The protein below binds the small molecule below.
Small molecule (SMILES): O=C1[C@@H](O)[C@H](O)C(O)[C@H](O)[C@H]1O

Binding-site contacts:
Ligand atom O2 contacts residue ASP172 of chain 2.A at 3.8 Å.
Ligand atom O5 contacts residue ASN157 of chain 2.A at 2.9 Å (h-bond).
Ligand atom O3 contacts residue HIS155 of chain 2.A at 4.3 Å.
Ligand atom O4 contacts residue HIS155 of chain 2.A at 3.1 Å (h-bond).
Ligand atom O6 contacts residue ASN157 of chain 2.A at 4.2 Å.
Ligand atom C2 contacts residue ASP172 of chain 2.A at 4.0 Å.
Ligand atom C3 contacts residue HIS155 of chain 2.A at 4.5 Å.
Ligand atom C4 contacts residue TYR235 of chain 2.A at 3.7 Å (hydrophobic).
Ligand atom O5 contacts residue HIS155 of chain 2.A at 2.9 Å (h-bond).
Ligand atom C2 contacts residue HIS176 of chain 2.A at 3.4 Å.
Ligand atom C5 contacts residue ASN157 of chain 2.A at 4.3 Å.
Ligand atom C4 contacts residue HIS155 of chain 2.A at 3.2 Å.
Ligand atom O3 contacts residue MET126 of chain 2.A at 4.1 Å.
Ligand atom O3 contacts residue TYR235 of chain 2.A at 4.4 Å.
Ligand atom C3 contacts residue TYR235 of chain 2.A at 4.4 Å (hydrophobic).
Ligand atom O1 contacts residue ASP172 of chain 2.A at 3.6 Å.
Ligand atom O1 contacts residue LYS97 of chain 2.A at 3.9 Å.
Ligand atom O5 contacts residue TYR235 of chain 2.A at 3.5 Å.
Ligand atom O3 contacts residue ARG127 of chain 2.A at 4.0 Å.
Ligand atom C1 contacts residue ASP172 of chain 2.A at 4.3 Å.
Ligand atom O2 contacts residue HIS176 of chain 2.A at 2.6 Å (h-bond).
Ligand atom O2 contacts residue LYS97 of chain 2.A at 3.2 Å.
Ligand atom O4 contacts residue TYR235 of chain 2.A at 2.3 Å (h-bond).
Ligand atom O4 contacts residue ARG127 of chain 2.A at 3.9 Å.
Ligand atom C5 contacts residue TYR235 of chain 2.A at 4.0 Å (hydrophobic).
Ligand atom C5 contacts residue TRP272 of chain 2.A at 4.4 Å (hydrophobic).
Ligand atom C6 contacts residue THR173 of chain 2.A at 4.2 Å.
Ligand atom C2 contacts residue LYS97 of chain 2.A at 4.3 Å.
Ligand atom C5 contacts residue HIS155 of chain 2.A at 3.7 Å.
Ligand atom C3 contacts residue HIS176 of chain 2.A at 3.5 Å.
Ligand atom O3 contacts residue HIS176 of chain 2.A at 2.5 Å.
Ligand atom C4 contacts residue HIS176 of chain 2.A at 4.3 Å.

Sequence of chain 2.A:
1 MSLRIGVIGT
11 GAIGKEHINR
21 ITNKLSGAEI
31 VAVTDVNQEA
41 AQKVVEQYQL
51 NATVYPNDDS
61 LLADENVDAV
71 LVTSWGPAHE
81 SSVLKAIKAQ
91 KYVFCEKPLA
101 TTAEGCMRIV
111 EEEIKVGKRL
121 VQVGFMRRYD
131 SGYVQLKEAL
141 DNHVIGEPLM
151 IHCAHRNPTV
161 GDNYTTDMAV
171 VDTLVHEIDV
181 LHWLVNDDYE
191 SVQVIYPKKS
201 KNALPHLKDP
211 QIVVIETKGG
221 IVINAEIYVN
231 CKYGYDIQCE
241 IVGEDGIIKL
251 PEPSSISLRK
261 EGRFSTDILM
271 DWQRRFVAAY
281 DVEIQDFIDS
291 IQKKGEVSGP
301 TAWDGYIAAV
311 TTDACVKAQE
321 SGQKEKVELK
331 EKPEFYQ